The small molecule below binds the protein below.
Small molecule (SMILES): CC(=O)N[C@H]1[C@H](O[C@H]2[C@H](O)[C@@H](NC(C)=O)CO[C@@H]2CO)O[C@H](CO)[C@@H](O[C@@H]2O[C@H](CO)[C@@H](O)[C@H](O)[C@@H]2O)[C@@H]1O

Sequence of chain 1.B:
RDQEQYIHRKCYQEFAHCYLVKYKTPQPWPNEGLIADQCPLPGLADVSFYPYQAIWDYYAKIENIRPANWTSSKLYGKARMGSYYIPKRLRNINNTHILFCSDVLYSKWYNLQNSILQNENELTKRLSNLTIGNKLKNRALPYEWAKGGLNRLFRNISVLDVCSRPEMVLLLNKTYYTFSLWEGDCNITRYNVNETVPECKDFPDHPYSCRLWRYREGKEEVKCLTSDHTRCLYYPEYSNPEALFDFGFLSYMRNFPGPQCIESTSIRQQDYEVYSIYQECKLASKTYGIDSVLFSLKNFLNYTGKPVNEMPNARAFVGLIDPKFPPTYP

Binding-site contacts:
Ligand atom O7 contacts residue ASN92 of chain 1.B at 3.8 Å.
Ligand atom O7 contacts residue ASN94 of chain 1.B at 3.9 Å.
Ligand atom C5 contacts residue ASN94 of chain 1.B at 3.7 Å.
Ligand atom O5 contacts residue ASN94 of chain 1.B at 2.4 Å (h-bond).
Ligand atom C7 contacts residue ASN94 of chain 1.B at 3.6 Å.
Ligand atom N2 contacts residue ASN94 of chain 1.B at 2.9 Å (h-bond).
Ligand atom C1 contacts residue ASN94 of chain 1.B at 1.4 Å.
Ligand atom N2 contacts residue ASN92 of chain 1.B at 4.1 Å.
Ligand atom C2 contacts residue ASN94 of chain 1.B at 2.5 Å.
Ligand atom C8 contacts residue ILE93 of chain 1.B at 4.4 Å (hydrophobic).
Ligand atom C8 contacts residue ASN92 of chain 1.B at 3.5 Å.
Ligand atom C4 contacts residue ASN94 of chain 1.B at 4.3 Å.
Ligand atom C3 contacts residue ASN94 of chain 1.B at 3.8 Å.
Ligand atom C7 contacts residue ASN92 of chain 1.B at 3.6 Å.